This protein binds this small molecule.
Small molecule (SMILES): CON(C)S(=O)(=O)c1ccc(Cl)cc1

Sequence of chain 1.A:
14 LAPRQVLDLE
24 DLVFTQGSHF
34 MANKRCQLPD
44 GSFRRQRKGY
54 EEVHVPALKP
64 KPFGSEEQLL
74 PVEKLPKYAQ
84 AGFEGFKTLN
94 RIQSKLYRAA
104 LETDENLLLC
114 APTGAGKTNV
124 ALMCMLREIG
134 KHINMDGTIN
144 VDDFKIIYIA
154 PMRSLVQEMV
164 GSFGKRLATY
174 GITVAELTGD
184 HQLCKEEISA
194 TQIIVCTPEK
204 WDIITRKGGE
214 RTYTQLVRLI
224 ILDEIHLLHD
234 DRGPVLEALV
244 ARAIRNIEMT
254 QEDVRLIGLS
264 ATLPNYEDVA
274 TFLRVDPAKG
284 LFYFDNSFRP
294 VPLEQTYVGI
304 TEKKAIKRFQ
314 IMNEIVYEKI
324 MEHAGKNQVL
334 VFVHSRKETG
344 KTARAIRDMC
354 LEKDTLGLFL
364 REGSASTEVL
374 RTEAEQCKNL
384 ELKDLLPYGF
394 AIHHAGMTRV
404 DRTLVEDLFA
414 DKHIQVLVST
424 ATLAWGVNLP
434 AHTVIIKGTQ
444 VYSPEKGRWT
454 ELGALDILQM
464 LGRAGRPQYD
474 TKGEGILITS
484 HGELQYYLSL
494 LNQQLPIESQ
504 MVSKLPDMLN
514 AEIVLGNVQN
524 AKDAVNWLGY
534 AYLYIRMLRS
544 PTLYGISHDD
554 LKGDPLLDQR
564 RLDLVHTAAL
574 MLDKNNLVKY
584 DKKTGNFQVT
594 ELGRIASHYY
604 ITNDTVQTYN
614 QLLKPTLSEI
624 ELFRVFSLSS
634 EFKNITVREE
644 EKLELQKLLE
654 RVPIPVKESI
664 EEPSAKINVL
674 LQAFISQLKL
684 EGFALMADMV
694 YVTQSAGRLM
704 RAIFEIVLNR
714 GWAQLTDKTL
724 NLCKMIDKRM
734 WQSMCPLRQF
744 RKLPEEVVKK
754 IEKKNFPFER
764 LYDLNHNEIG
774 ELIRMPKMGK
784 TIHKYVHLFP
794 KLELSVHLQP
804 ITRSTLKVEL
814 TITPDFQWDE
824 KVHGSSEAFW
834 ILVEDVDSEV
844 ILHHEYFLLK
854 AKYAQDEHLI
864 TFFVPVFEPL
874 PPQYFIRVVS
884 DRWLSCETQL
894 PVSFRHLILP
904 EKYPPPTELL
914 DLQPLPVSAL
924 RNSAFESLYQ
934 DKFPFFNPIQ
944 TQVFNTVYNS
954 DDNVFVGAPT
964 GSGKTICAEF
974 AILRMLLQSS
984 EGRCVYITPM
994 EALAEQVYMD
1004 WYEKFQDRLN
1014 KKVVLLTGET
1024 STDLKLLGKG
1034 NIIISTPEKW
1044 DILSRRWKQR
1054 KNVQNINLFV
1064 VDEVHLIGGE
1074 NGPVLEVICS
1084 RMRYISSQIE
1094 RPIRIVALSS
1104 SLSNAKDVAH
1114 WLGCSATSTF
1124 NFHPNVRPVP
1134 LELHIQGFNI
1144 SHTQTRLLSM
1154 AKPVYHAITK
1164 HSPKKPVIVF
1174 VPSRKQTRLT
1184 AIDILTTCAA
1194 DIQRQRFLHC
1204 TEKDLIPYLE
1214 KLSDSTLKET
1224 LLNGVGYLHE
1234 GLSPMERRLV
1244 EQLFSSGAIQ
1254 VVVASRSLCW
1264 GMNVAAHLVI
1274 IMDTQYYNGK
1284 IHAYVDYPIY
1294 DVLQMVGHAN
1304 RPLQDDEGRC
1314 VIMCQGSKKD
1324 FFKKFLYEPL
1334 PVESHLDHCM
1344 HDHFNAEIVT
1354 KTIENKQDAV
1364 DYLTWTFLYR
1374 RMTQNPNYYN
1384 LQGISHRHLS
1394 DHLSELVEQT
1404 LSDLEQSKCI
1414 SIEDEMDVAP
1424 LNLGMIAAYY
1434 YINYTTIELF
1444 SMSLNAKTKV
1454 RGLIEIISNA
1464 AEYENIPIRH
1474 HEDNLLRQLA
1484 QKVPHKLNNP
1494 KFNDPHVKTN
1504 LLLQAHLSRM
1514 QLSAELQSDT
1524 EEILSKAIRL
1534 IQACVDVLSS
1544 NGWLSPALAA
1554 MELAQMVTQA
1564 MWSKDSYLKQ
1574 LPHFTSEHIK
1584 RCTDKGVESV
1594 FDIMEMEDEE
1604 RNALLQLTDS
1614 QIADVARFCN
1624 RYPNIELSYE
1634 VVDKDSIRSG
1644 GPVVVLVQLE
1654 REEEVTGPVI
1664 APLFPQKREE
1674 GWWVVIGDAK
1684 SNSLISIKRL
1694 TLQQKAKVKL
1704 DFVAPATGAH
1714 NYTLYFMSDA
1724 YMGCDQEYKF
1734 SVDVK

Binding-site contacts:
Ligand atom C12 contacts residue ASN249 of chain 1.A at 3.8 Å.
Ligand atom C09 contacts residue THR217 of chain 1.A at 3.1 Å.
Ligand atom O07 contacts residue THR208 of chain 1.A at 3.7 Å.
Ligand atom CL14 contacts residue GLU255 of chain 1.A at 3.8 Å.
Ligand atom C13 contacts residue ALA246 of chain 1.A at 3.8 Å (hydrophobic).
Ligand atom O07 contacts residue THR217 of chain 1.A at 3.3 Å.
Ligand atom N02 contacts residue TRP204 of chain 1.A at 3.5 Å (h-bond).
Ligand atom O06 contacts residue ILE223 of chain 1.A at 4.2 Å.
Ligand atom C13 contacts residue ASN249 of chain 1.A at 4.3 Å.
Ligand atom C11 contacts residue VAL257 of chain 1.A at 4.2 Å (hydrophobic).
Ligand atom N02 contacts residue THR208 of chain 1.A at 4.0 Å.
Ligand atom O03 contacts residue ARG245 of chain 1.A at 3.9 Å.
Ligand atom S05 contacts residue TRP204 of chain 1.A at 4.1 Å.
Ligand atom C01 contacts residue ILE223 of chain 1.A at 3.4 Å (hydrophobic).
Ligand atom C10 contacts residue ASN249 of chain 1.A at 4.3 Å.
Ligand atom O06 contacts residue TRP204 of chain 1.A at 3.4 Å.
Ligand atom O06 contacts residue VAL220 of chain 1.A at 3.1 Å.
Ligand atom O06 contacts residue ILE150 of chain 1.A at 4.3 Å.
Ligand atom CL14 contacts residue ASN249 of chain 1.A at 3.8 Å.
Ligand atom C13 contacts residue ILE223 of chain 1.A at 4.2 Å (hydrophobic).
Ligand atom C09 contacts residue VAL220 of chain 1.A at 4.0 Å (hydrophobic).
Ligand atom C11 contacts residue ASN249 of chain 1.A at 3.8 Å.
Ligand atom O03 contacts residue THR208 of chain 1.A at 3.8 Å.
Ligand atom C08 contacts residue THR217 of chain 1.A at 4.2 Å.
Ligand atom C12 contacts residue VAL257 of chain 1.A at 3.6 Å (hydrophobic).
Ligand atom CL14 contacts residue ILE250 of chain 1.A at 3.7 Å.
Ligand atom C08 contacts residue VAL220 of chain 1.A at 4.3 Å (hydrophobic).
Ligand atom C01 contacts residue ALA246 of chain 1.A at 4.3 Å (hydrophobic).
Ligand atom CL14 contacts residue THR253 of chain 1.A at 3.9 Å.
Ligand atom C04 contacts residue ARG245 of chain 1.A at 3.5 Å.
Ligand atom C04 contacts residue ALA246 of chain 1.A at 3.9 Å (hydrophobic).
Ligand atom C12 contacts residue ALA246 of chain 1.A at 3.5 Å (hydrophobic).
Ligand atom C04 contacts residue THR208 of chain 1.A at 3.9 Å.
Ligand atom CL14 contacts residue VAL257 of chain 1.A at 4.2 Å.
Ligand atom C04 contacts residue LEU242 of chain 1.A at 3.5 Å (hydrophobic).
Ligand atom S05 contacts residue VAL220 of chain 1.A at 4.3 Å.
Ligand atom C10 contacts residue THR217 of chain 1.A at 3.6 Å.
Ligand atom N02 contacts residue ILE223 of chain 1.A at 4.3 Å.
Ligand atom O07 contacts residue TRP204 of chain 1.A at 4.2 Å.
Ligand atom C01 contacts residue TRP204 of chain 1.A at 3.0 Å (hydrophobic).